Sequence of chain 4.F:
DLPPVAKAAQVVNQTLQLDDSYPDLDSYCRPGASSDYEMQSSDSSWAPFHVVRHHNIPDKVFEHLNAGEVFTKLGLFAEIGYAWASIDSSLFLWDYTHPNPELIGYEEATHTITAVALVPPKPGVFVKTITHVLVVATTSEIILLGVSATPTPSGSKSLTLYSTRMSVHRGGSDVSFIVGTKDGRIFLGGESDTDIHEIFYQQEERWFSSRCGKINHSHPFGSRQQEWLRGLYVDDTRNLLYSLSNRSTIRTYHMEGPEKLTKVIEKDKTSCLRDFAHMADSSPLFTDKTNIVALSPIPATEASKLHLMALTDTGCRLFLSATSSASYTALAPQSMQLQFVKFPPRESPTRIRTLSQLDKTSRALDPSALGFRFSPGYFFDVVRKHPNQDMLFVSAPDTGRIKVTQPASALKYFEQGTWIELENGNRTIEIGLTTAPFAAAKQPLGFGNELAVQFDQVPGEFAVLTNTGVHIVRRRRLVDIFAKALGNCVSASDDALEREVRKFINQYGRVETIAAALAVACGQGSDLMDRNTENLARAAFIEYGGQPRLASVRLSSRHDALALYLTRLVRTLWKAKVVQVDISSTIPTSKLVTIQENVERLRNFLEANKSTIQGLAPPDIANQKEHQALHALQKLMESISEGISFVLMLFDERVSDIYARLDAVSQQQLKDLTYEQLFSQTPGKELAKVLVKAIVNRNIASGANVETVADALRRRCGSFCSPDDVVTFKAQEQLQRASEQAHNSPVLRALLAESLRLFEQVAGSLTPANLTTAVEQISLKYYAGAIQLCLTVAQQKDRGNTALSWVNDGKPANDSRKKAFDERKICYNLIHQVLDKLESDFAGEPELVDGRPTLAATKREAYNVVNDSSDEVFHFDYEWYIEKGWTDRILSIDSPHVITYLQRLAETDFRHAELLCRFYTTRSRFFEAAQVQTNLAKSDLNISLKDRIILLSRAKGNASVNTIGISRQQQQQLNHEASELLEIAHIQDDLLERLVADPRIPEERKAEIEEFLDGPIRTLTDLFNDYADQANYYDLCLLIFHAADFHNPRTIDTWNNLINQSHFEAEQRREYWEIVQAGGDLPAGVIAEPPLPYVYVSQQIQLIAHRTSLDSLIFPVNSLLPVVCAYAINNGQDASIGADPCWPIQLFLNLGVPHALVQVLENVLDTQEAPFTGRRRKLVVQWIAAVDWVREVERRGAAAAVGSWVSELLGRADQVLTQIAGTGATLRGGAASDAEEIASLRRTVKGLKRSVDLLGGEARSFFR

A small-molecule ligand and the protein it binds are described below.
Small molecule (SMILES): CC[C@H](C)[C@H](NC(=O)[C@@H](NC(=O)[C@H](CC(C)C)NC(=O)[C@@H](N)CCCCN)C(C)C)C(=O)N[C@@H](CC(N)=O)C(=O)N[C@@H](CCCCN)C(=O)N[C@@H](CC(=O)O)C(=O)N[C@@H](CCSC)C(=O)N[C@@H](CCCN=C(N)N)C(=O)N[C@H](C(=O)N[C@@H](CC(=O)O)C(=O)N[C@@H](CC(C)C)C(=O)N[C@@H](Cc1ccccc1)C(=O)N[C@@H](CO)C(=O)N1CCC[C@H]1C(=O)N1CCC[C@H]1C(=O)N[C@H](C=O)CC(N)=O)[C@@H](C)O

Binding-site contacts:
Ligand atom CA contacts residue THR1065 of chain 4.F at 2.7 Å.
Ligand atom CD1 contacts residue ARG1049 of chain 4.F at 3.0 Å.
Ligand atom CD1 contacts residue PHE1068 of chain 4.F at 3.5 Å (hydrophobic).
Ligand atom CD1 contacts residue LEU1064 of chain 4.F at 3.4 Å (hydrophobic).
Ligand atom CG contacts residue THR1065 of chain 4.F at 3.6 Å.
Ligand atom NH1 contacts residue ASP1073 of chain 4.F at 3.4 Å (salt-bridge).
Ligand atom CB contacts residue GLN1074 of chain 4.F at 3.7 Å.
Ligand atom CZ contacts residue GLN1074 of chain 4.F at 3.4 Å.
Ligand atom NE contacts residue GLN1074 of chain 4.F at 3.6 Å (h-bond).
Ligand atom CE2 contacts residue GLN1074 of chain 4.F at 3.3 Å.
Ligand atom N contacts residue THR1065 of chain 4.F at 3.8 Å.
Ligand atom CA contacts residue THR1065 of chain 4.F at 3.4 Å.
Ligand atom CD1 contacts residue THR1065 of chain 4.F at 2.6 Å.
Ligand atom N contacts residue THR1065 of chain 4.F at 2.3 Å (h-bond).
Ligand atom O contacts residue THR1065 of chain 4.F at 3.5 Å (h-bond).
Ligand atom NH2 contacts residue ASP1073 of chain 4.F at 3.0 Å (salt-bridge).
Ligand atom C contacts residue ASN1069 of chain 4.F at 3.7 Å.
Ligand atom NH1 contacts residue ASN1069 of chain 4.F at 2.6 Å (h-bond).
Ligand atom O contacts residue ASN1069 of chain 4.F at 3.0 Å (h-bond).
Ligand atom C contacts residue THR1065 of chain 4.F at 2.9 Å.
Ligand atom NZ contacts residue ASP1073 of chain 4.F at 3.3 Å (salt-bridge).
Ligand atom CG2 contacts residue ASN1069 of chain 4.F at 3.3 Å.
Ligand atom CD2 contacts residue ALA1075 of chain 4.F at 3.6 Å (hydrophobic).
Ligand atom C contacts residue ASN1069 of chain 4.F at 3.8 Å.
Ligand atom O contacts residue THR1065 of chain 4.F at 2.7 Å.
Ligand atom N contacts residue ASN1069 of chain 4.F at 3.0 Å (h-bond).
Ligand atom CB contacts residue THR1065 of chain 4.F at 3.6 Å.
Ligand atom CD contacts residue GLN1074 of chain 4.F at 2.8 Å.
Ligand atom NH1 contacts residue GLN1074 of chain 4.F at 3.8 Å.
Ligand atom CZ contacts residue ASP1073 of chain 4.F at 3.6 Å.
Ligand atom CA contacts residue ASN1069 of chain 4.F at 3.4 Å.
Ligand atom C contacts residue THR1065 of chain 4.F at 3.7 Å.
Ligand atom O contacts residue ARG1049 of chain 4.F at 3.0 Å.
Ligand atom CB contacts residue GLN1074 of chain 4.F at 3.3 Å.
Ligand atom CG2 contacts residue PHE1068 of chain 4.F at 3.6 Å (hydrophobic).
Ligand atom CD1 contacts residue ILE1053 of chain 4.F at 3.6 Å (hydrophobic).
Ligand atom CG1 contacts residue PHE1068 of chain 4.F at 3.6 Å (hydrophobic).
Ligand atom CD contacts residue ASN1069 of chain 4.F at 3.7 Å.
Ligand atom CD2 contacts residue GLN1074 of chain 4.F at 3.2 Å.
Ligand atom CG contacts residue GLN1074 of chain 4.F at 3.5 Å.